Binding-site contacts:
Ligand atom C5 contacts residue ASN616 of chain 1.A at 3.7 Å.
Ligand atom C4 contacts residue ASN616 of chain 1.A at 4.2 Å.
Ligand atom C1 contacts residue ASN616 of chain 1.A at 1.4 Å.
Ligand atom O5 contacts residue ASN616 of chain 1.A at 2.4 Å (h-bond).
Ligand atom C7 contacts residue ASN616 of chain 1.A at 3.9 Å.
Ligand atom C2 contacts residue ASN616 of chain 1.A at 2.4 Å.
Ligand atom C3 contacts residue ASN616 of chain 1.A at 3.8 Å.
Ligand atom N2 contacts residue ASN616 of chain 1.A at 2.9 Å (h-bond).
Ligand atom O7 contacts residue ASN616 of chain 1.A at 4.4 Å.

This small molecule binds to this protein.
Small molecule (SMILES): CC(=O)N[C@@H]1[C@@H](O)[C@H](O)[C@@H](CO)O[C@H]1O

Sequence of chain 1.A:
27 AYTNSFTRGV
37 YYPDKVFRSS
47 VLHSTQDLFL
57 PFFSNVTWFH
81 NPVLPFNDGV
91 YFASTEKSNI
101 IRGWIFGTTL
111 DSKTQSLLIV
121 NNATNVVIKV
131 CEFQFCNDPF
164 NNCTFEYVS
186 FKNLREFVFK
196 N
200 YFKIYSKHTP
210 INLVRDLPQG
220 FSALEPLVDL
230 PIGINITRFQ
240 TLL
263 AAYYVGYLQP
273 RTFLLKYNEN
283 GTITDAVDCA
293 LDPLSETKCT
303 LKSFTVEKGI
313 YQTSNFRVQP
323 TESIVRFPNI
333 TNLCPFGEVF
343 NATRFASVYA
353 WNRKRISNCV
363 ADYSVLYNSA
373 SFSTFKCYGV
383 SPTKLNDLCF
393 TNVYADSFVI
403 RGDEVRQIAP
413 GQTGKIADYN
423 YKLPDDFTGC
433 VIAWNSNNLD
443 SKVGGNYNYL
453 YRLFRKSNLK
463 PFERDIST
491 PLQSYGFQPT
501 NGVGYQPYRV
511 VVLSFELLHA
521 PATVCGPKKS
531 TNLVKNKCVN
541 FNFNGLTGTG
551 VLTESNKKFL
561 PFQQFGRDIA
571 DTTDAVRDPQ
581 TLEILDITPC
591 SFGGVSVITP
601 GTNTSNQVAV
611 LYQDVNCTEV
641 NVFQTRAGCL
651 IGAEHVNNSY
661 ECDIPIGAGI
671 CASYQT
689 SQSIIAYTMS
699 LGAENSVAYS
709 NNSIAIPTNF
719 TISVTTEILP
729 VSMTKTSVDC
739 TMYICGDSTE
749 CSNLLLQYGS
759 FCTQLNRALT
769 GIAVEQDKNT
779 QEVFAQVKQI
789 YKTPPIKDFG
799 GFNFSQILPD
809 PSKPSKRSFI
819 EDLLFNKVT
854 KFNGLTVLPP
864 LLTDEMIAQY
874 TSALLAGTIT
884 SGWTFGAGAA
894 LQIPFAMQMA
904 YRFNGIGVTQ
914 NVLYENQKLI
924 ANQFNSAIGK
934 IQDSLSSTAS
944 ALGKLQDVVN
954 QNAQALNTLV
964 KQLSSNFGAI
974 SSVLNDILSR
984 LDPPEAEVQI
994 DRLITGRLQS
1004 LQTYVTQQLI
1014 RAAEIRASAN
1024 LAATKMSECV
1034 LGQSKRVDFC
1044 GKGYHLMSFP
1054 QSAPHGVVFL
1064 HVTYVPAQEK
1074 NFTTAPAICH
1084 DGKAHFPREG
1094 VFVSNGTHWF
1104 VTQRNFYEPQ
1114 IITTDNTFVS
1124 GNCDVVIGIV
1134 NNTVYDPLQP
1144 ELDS